Binding-site contacts:
Ligand atom CE contacts residue LYS27 of chain 1.A at 3.4 Å.
Ligand atom C contacts residue VAL69 of chain 1.A at 3.5 Å (hydrophobic).
Ligand atom O contacts residue VAL69 of chain 1.A at 3.4 Å.
Ligand atom C contacts residue GLN48 of chain 1.A at 3.6 Å.
Ligand atom CE2 contacts residue GLY34 of chain 1.A at 3.6 Å.
Ligand atom CB contacts residue VAL69 of chain 1.A at 3.7 Å (hydrophobic).
Ligand atom CG contacts residue LEU30 of chain 1.A at 3.8 Å (hydrophobic).
Ligand atom CE1 contacts residue VAL69 of chain 1.A at 3.8 Å (hydrophobic).
Ligand atom CZ2 contacts residue LEU33 of chain 1.A at 3.7 Å (hydrophobic).
Ligand atom CB contacts residue GLN48 of chain 1.A at 3.6 Å.
Ligand atom CA contacts residue GLN48 of chain 1.A at 3.4 Å.
Ligand atom CA contacts residue GLN48 of chain 1.A at 3.7 Å.
Ligand atom CZ2 contacts residue LEU30 of chain 1.A at 3.7 Å (hydrophobic).
Ligand atom CE1 contacts residue LYS70 of chain 1.A at 3.8 Å.
Ligand atom CH2 contacts residue LEU33 of chain 1.A at 3.8 Å (hydrophobic).
Ligand atom CZ2 contacts residue GLY34 of chain 1.A at 3.7 Å.
Ligand atom CB contacts residue GLN48 of chain 1.A at 3.6 Å.
Ligand atom N contacts residue VAL69 of chain 1.A at 3.8 Å.
Ligand atom NE1 contacts residue LEU30 of chain 1.A at 2.8 Å (h-bond).
Ligand atom CZ contacts residue ILE37 of chain 1.A at 3.5 Å (hydrophobic).
Ligand atom C contacts residue LYS27 of chain 1.A at 3.7 Å.
Ligand atom CE1 contacts residue ILE37 of chain 1.A at 3.6 Å (hydrophobic).
Ligand atom CE2 contacts residue MET38 of chain 1.A at 3.6 Å (hydrophobic).
Ligand atom CE2 contacts residue HIS49 of chain 1.A at 3.7 Å.
Ligand atom CD1 contacts residue GLN48 of chain 1.A at 3.5 Å.
Ligand atom CE3 contacts residue VAL69 of chain 1.A at 3.7 Å (hydrophobic).
Ligand atom CE2 contacts residue GLY34 of chain 1.A at 3.7 Å.
Ligand atom CD1 contacts residue HIS72 of chain 1.A at 3.5 Å.
Ligand atom CD1 contacts residue MET38 of chain 1.A at 3.3 Å (hydrophobic).
Ligand atom O contacts residue LYS27 of chain 1.A at 2.6 Å (salt-bridge).
Ligand atom CH2 contacts residue ILE37 of chain 1.A at 3.8 Å (hydrophobic).
Ligand atom N contacts residue GLN48 of chain 1.A at 2.9 Å (h-bond).
Ligand atom O contacts residue HIS72 of chain 1.A at 3.6 Å.
Ligand atom CD2 contacts residue HIS49 of chain 1.A at 3.7 Å.
Ligand atom CG contacts residue MET38 of chain 1.A at 3.8 Å (hydrophobic).
Ligand atom NE1 contacts residue GLY34 of chain 1.A at 3.5 Å.
Ligand atom CD2 contacts residue MET38 of chain 1.A at 3.4 Å (hydrophobic).
Ligand atom O contacts residue TYR76 of chain 1.A at 3.2 Å (h-bond).
Ligand atom CE2 contacts residue LEU30 of chain 1.A at 3.5 Å (hydrophobic).
Ligand atom OH contacts residue LYS70 of chain 1.A at 3.8 Å.

The small molecule below binds the protein below.
Small molecule (SMILES): CSCC[C@H](NC(=O)[C@H](CC(C)C)NC(=O)[C@H](CCC(N)=O)NC(=O)[C@H](C)NC(=O)[C@H](CC1=c2ccccc2=NC1)NC(=O)[C@H](Cc1ccc(O)cc1)NC(=O)[C@H](CCC(=O)O)NC(=O)[C@H](CC(C)C)NC(=O)[C@H](Cc1ccccc1)NC(=O)[C@@H](NC(=O)[C@@H](N)CC(C)C)[C@@H](C)O)C(=O)N[C@@H](CCC(N)=O)C(=O)O

Sequence of chain 1.A:
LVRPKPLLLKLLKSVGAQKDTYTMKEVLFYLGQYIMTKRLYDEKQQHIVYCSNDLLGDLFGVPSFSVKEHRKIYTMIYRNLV